Binding-site contacts:
Ligand atom OD1 contacts residue LEU69 of chain 1.A at 2.9 Å (h-bond).
Ligand atom C4 contacts residue MET83 of chain 1.A at 3.7 Å (hydrophobic).
Ligand atom CA contacts residue HIS67 of chain 1.A at 3.8 Å.
Ligand atom CG contacts residue LEU69 of chain 1.A at 3.5 Å (hydrophobic).
Ligand atom CA contacts residue HIS67 of chain 1.A at 3.5 Å.
Ligand atom OD1 contacts residue LYS66 of chain 1.A at 3.4 Å.
Ligand atom CZ contacts residue ASP85 of chain 1.A at 3.7 Å.
Ligand atom ND2 contacts residue MET83 of chain 1.A at 2.8 Å (h-bond).
Ligand atom OH contacts residue ARG50 of chain 1.A at 3.4 Å.
Ligand atom CA contacts residue ARG50 of chain 1.A at 3.7 Å.
Ligand atom CD1 contacts residue ARG26 of chain 1.A at 3.2 Å.
Ligand atom CE1 contacts residue PO41 of chain 1.E at 3.6 Å.
Ligand atom OD2 contacts residue LYS66 of chain 1.A at 3.4 Å.
Ligand atom O contacts residue ARG50 of chain 1.A at 2.9 Å (salt-bridge).
Ligand atom ND2 contacts residue LEU69 of chain 1.A at 2.9 Å (h-bond).
Ligand atom C3 contacts residue ASP84 of chain 1.A at 3.4 Å.
Ligand atom CB contacts residue HIS67 of chain 1.A at 3.7 Å.
Ligand atom O contacts residue TYR68 of chain 1.A at 3.4 Å.
Ligand atom CG contacts residue MET83 of chain 1.A at 3.7 Å (hydrophobic).
Ligand atom OH contacts residue ASN51 of chain 1.A at 3.1 Å (h-bond).
Ligand atom CE2 contacts residue MET83 of chain 1.A at 3.7 Å (hydrophobic).
Ligand atom CE1 contacts residue ARG26 of chain 1.A at 3.1 Å.
Ligand atom CG contacts residue LYS66 of chain 1.A at 3.5 Å.
Ligand atom CB contacts residue TYR68 of chain 1.A at 3.6 Å (hydrophobic).
Ligand atom CE1 contacts residue LEU71 of chain 1.A at 3.8 Å (hydrophobic).
Ligand atom OH contacts residue SER48 of chain 1.A at 3.3 Å (h-bond).
Ligand atom CD1 contacts residue LEU69 of chain 1.A at 3.8 Å (hydrophobic).
Ligand atom O contacts residue ARG26 of chain 1.A at 2.8 Å (salt-bridge).
Ligand atom CB contacts residue MET83 of chain 1.A at 3.7 Å (hydrophobic).
Ligand atom C contacts residue HIS67 of chain 1.A at 3.6 Å.
Ligand atom OD2 contacts residue HIS67 of chain 1.A at 2.9 Å (h-bond).
Ligand atom CE2 contacts residue ARG50 of chain 1.A at 3.5 Å.
Ligand atom N contacts residue HIS67 of chain 1.A at 2.8 Å (h-bond).
Ligand atom N contacts residue TYR68 of chain 1.A at 3.7 Å.
Ligand atom OE1 contacts residue ARG50 of chain 1.A at 3.1 Å (salt-bridge).
Ligand atom OD1 contacts residue TYR68 of chain 1.A at 3.3 Å.
Ligand atom C contacts residue TYR68 of chain 1.A at 3.6 Å (hydrophobic).
Ligand atom OH contacts residue PO41 of chain 1.E at 2.5 Å (h-bond).
Ligand atom CB contacts residue HIS67 of chain 1.A at 3.5 Å.
Ligand atom CZ contacts residue PO41 of chain 1.E at 3.5 Å.

Sequence of chain 1.A:
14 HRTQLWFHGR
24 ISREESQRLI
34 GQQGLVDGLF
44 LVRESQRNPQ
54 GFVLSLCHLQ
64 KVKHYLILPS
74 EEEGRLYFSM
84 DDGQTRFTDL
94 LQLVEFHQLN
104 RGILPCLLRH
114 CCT

The protein below binds the small molecule below.
Small molecule (SMILES): NC(=O)C[C@@H]1NC(=O)[C@H](CC(=O)O)NC(=O)[C@H](Cc2ccc(O)cc2)NC(=O)CNC(=O)[C@H](CCC(=O)O)NC(=O)[C@H](Cc2ccccc2)NC(=O)[C@@H]2COCCCCOC[C@H](NC1=O)C(=O)N[C@@H](Cc1ccccc1)C(=O)N1CCC[C@H]1[C@@H](O)N[C@H](C(N)=O)CSCC(=O)N2